Sequence of chain 1.W:
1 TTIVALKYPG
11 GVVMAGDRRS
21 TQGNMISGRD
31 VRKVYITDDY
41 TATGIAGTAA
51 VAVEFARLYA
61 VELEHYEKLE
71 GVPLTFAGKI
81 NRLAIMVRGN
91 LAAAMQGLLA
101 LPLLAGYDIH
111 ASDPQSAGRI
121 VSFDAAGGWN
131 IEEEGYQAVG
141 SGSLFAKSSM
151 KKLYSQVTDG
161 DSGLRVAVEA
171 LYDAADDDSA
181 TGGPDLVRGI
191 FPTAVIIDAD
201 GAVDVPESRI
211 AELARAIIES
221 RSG

Sequence of chain 1.X:
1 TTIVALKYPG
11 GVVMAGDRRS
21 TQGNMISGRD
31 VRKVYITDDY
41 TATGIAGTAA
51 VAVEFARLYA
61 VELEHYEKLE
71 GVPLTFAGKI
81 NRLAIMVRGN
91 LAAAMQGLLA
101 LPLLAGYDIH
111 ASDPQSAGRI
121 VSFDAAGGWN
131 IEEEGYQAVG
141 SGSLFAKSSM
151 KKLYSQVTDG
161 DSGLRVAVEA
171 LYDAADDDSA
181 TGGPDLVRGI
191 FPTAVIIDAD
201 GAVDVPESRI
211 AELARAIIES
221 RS

A protein and the small-molecule ligand that binds it are described below.
Small molecule (SMILES): O=C1CCc2cccc(c2)Oc2ccc(cc2)C[C@@H](C(=O)NCc2ccccc2F)NC(=O)[C@H](CC(=O)N2CCC[C@@H]2c2ccccc2)N1

Binding-site contacts:
Ligand atom C16 contacts residue SER122 of chain 1.X at 3.6 Å.
Ligand atom C41 contacts residue THR48 of chain 1.W at 3.5 Å.
Ligand atom N03 contacts residue ASP124 of chain 1.X at 2.9 Å (salt-bridge).
Ligand atom C10 contacts residue ALA49 of chain 1.W at 3.5 Å (hydrophobic).
Ligand atom C34 contacts residue ASP124 of chain 1.X at 3.6 Å.
Ligand atom C24 contacts residue THR1 of chain 1.W at 3.1 Å.
Ligand atom F27 contacts residue SER20 of chain 1.W at 3.2 Å.
Ligand atom C44 contacts residue CIT1 of chain 1.AB at 3.6 Å.
Ligand atom O18 contacts residue GLN22 of chain 1.W at 2.9 Å (h-bond).
Ligand atom N23 contacts residue GLY47 of chain 1.W at 2.9 Å (h-bond).
Ligand atom N20 contacts residue THR21 of chain 1.W at 2.9 Å (h-bond).
Ligand atom O18 contacts residue SER27 of chain 1.W at 2.8 Å (h-bond).
Ligand atom C12 contacts residue ASN130 of chain 1.X at 3.6 Å.
Ligand atom C10 contacts residue TRP129 of chain 1.X at 3.6 Å (hydrophobic).
Ligand atom C04 contacts residue THR21 of chain 1.W at 3.5 Å.
Ligand atom C06 contacts residue GLN22 of chain 1.W at 3.6 Å.
Ligand atom O33 contacts residue ALA49 of chain 1.W at 3.0 Å (h-bond).
Ligand atom C11 contacts residue TRP129 of chain 1.X at 3.5 Å (hydrophobic).
Ligand atom C26 contacts residue ALA49 of chain 1.W at 3.6 Å (hydrophobic).
Ligand atom O32 contacts residue THR21 of chain 1.W at 3.0 Å (h-bond).
Ligand atom C30 contacts residue ALA52 of chain 1.W at 3.5 Å (hydrophobic).
Ligand atom C15 contacts residue GLY128 of chain 1.X at 3.6 Å.
Ligand atom C06 contacts residue SER27 of chain 1.W at 3.5 Å.
Ligand atom O32 contacts residue SER20 of chain 1.W at 3.2 Å.
Ligand atom F27 contacts residue ALA49 of chain 1.W at 3.3 Å.
Ligand atom N23 contacts residue CIT1 of chain 1.AB at 3.3 Å (h-bond).
Ligand atom C22 contacts residue GLY47 of chain 1.W at 3.6 Å.
Ligand atom C42 contacts residue CIT1 of chain 1.AB at 3.4 Å.
Ligand atom C14 contacts residue SER20 of chain 1.W at 3.5 Å.
Ligand atom C28 contacts residue VAL31 of chain 1.W at 3.4 Å (hydrophobic).
Ligand atom C24 contacts residue CIT1 of chain 1.AB at 3.5 Å.
Ligand atom C22 contacts residue CIT1 of chain 1.AB at 3.6 Å.
Ligand atom C13 contacts residue SER20 of chain 1.W at 3.4 Å.
Ligand atom C30 contacts residue ILE45 of chain 1.W at 3.3 Å (hydrophobic).
Ligand atom C21 contacts residue GLY47 of chain 1.W at 3.5 Å.
Ligand atom C31 contacts residue ILE45 of chain 1.W at 3.6 Å (hydrophobic).
Ligand atom C19 contacts residue THR21 of chain 1.W at 3.6 Å.
Ligand atom O01 contacts residue GLN22 of chain 1.W at 3.1 Å.
Ligand atom C02 contacts residue GLN22 of chain 1.W at 3.6 Å.
Ligand atom C08 contacts residue ASP124 of chain 1.X at 3.3 Å.